Sequence of chain 1.A:
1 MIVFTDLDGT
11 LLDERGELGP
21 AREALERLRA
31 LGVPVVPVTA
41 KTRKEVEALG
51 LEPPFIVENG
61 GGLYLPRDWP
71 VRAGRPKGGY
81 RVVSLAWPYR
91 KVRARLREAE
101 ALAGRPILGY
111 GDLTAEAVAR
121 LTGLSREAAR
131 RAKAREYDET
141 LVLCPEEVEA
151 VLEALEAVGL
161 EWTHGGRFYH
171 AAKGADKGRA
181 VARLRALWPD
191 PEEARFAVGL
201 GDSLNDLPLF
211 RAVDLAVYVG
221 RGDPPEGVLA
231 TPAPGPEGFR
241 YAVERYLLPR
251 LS

Binding-site contacts:
Ligand atom O1A contacts residue GLY165 of chain 1.A at 3.5 Å.
Ligand atom C3 contacts residue ARG135 of chain 1.A at 3.9 Å.
Ligand atom C23 contacts residue GLY165 of chain 1.A at 3.6 Å.
Ligand atom O3 contacts residue LYS41 of chain 1.A at 3.6 Å.
Ligand atom O5 contacts residue TYR110 of chain 1.A at 3.4 Å (h-bond).
Ligand atom C23 contacts residue ASP8 of chain 1.A at 3.9 Å.
Ligand atom O1 contacts residue ALA40 of chain 1.A at 3.6 Å.
Ligand atom O1B contacts residue ARG167 of chain 1.A at 2.8 Å (salt-bridge).
Ligand atom O4 contacts residue LYS41 of chain 1.A at 2.9 Å (salt-bridge).
Ligand atom C1 contacts residue HIS170 of chain 1.A at 3.8 Å.
Ligand atom O3 contacts residue ARG135 of chain 1.A at 2.8 Å (salt-bridge).
Ligand atom C6 contacts residue THR122 of chain 1.A at 4.0 Å.
Ligand atom C4 contacts residue GLU45 of chain 1.A at 3.6 Å.
Ligand atom O1B contacts residue PHE168 of chain 1.A at 3.5 Å (h-bond).
Ligand atom C21 contacts residue HIS170 of chain 1.A at 3.8 Å.
Ligand atom O13 contacts residue GLY165 of chain 1.A at 2.6 Å (h-bond).
Ligand atom C2 contacts residue THR140 of chain 1.A at 3.5 Å.
Ligand atom O6 contacts residue ARG167 of chain 1.A at 2.9 Å (salt-bridge).
Ligand atom O1B contacts residue GLY165 of chain 1.A at 3.6 Å.
Ligand atom O5 contacts residue PHE168 of chain 1.A at 3.9 Å.
Ligand atom O4 contacts residue GLU45 of chain 1.A at 2.5 Å (salt-bridge).
Ligand atom O1B contacts residue GLY166 of chain 1.A at 3.6 Å.
Ligand atom C3 contacts residue GLU45 of chain 1.A at 3.6 Å.
Ligand atom O2 contacts residue THR140 of chain 1.A at 2.8 Å (h-bond).
Ligand atom O13 contacts residue ALA40 of chain 1.A at 3.5 Å.
Ligand atom C2 contacts residue ARG135 of chain 1.A at 3.8 Å.
Ligand atom C2 contacts residue HIS170 of chain 1.A at 3.7 Å.
Ligand atom O3 contacts residue GLU45 of chain 1.A at 2.6 Å (salt-bridge).
Ligand atom O1A contacts residue PHE168 of chain 1.A at 3.7 Å.
Ligand atom O1A contacts residue HIS170 of chain 1.A at 2.7 Å (h-bond).
Ligand atom O1 contacts residue HIS170 of chain 1.A at 3.8 Å.
Ligand atom O2 contacts residue TYR110 of chain 1.A at 2.9 Å.
Ligand atom O2 contacts residue ARG135 of chain 1.A at 3.3 Å (salt-bridge).
Ligand atom C2 contacts residue TYR110 of chain 1.A at 4.0 Å (hydrophobic).
Ligand atom O3 contacts residue ALA40 of chain 1.A at 3.9 Å.
Ligand atom O3 contacts residue ALA132 of chain 1.A at 3.9 Å.
Ligand atom C21 contacts residue GLY165 of chain 1.A at 3.8 Å.
Ligand atom C21 contacts residue PHE168 of chain 1.A at 3.8 Å (hydrophobic).
Ligand atom C1 contacts residue TYR110 of chain 1.A at 4.0 Å (hydrophobic).
Ligand atom C21 contacts residue ARG167 of chain 1.A at 3.9 Å.

This protein binds this small molecule.
Small molecule (SMILES): O=C(O)[C@@H](CO)O[C@H]1O[C@H](CO)[C@@H](O)[C@H](O)[C@@H]1O